A protein and the small-molecule ligand that binds it are described below.
Small molecule (SMILES): CC(=O)N[C@@H]1[C@@H](O)[C@H](O)[C@@H](CO)O[C@H]1O

Binding-site contacts:
Ligand atom C4 contacts residue ASN331 of chain 1.A at 4.0 Å.
Ligand atom C8 contacts residue PHE326 of chain 1.A at 4.2 Å (hydrophobic).
Ligand atom O7 contacts residue VAL355 of chain 1.A at 3.9 Å.
Ligand atom C2 contacts residue ASN331 of chain 1.A at 2.5 Å.
Ligand atom O5 contacts residue ASN331 of chain 1.A at 2.3 Å (h-bond).
Ligand atom O7 contacts residue ASN331 of chain 1.A at 4.5 Å.
Ligand atom N2 contacts residue ASN331 of chain 1.A at 3.1 Å (h-bond).
Ligand atom O3 contacts residue VAL355 of chain 1.A at 3.9 Å.
Ligand atom C5 contacts residue ASN331 of chain 1.A at 3.6 Å.
Ligand atom C6 contacts residue ASN331 of chain 1.A at 4.4 Å.
Ligand atom C8 contacts residue PHE330 of chain 1.A at 3.5 Å (hydrophobic).
Ligand atom O7 contacts residue ASP327 of chain 1.A at 4.2 Å.
Ligand atom C8 contacts residue LEU356 of chain 1.A at 4.5 Å (hydrophobic).
Ligand atom C7 contacts residue PHE330 of chain 1.A at 4.1 Å (hydrophobic).
Ligand atom C7 contacts residue ASN331 of chain 1.A at 4.2 Å.
Ligand atom N2 contacts residue PHE330 of chain 1.A at 4.0 Å.
Ligand atom C1 contacts residue ASN331 of chain 1.A at 1.5 Å.
Ligand atom C3 contacts residue ASN331 of chain 1.A at 3.9 Å.

Sequence of chain 1.A:
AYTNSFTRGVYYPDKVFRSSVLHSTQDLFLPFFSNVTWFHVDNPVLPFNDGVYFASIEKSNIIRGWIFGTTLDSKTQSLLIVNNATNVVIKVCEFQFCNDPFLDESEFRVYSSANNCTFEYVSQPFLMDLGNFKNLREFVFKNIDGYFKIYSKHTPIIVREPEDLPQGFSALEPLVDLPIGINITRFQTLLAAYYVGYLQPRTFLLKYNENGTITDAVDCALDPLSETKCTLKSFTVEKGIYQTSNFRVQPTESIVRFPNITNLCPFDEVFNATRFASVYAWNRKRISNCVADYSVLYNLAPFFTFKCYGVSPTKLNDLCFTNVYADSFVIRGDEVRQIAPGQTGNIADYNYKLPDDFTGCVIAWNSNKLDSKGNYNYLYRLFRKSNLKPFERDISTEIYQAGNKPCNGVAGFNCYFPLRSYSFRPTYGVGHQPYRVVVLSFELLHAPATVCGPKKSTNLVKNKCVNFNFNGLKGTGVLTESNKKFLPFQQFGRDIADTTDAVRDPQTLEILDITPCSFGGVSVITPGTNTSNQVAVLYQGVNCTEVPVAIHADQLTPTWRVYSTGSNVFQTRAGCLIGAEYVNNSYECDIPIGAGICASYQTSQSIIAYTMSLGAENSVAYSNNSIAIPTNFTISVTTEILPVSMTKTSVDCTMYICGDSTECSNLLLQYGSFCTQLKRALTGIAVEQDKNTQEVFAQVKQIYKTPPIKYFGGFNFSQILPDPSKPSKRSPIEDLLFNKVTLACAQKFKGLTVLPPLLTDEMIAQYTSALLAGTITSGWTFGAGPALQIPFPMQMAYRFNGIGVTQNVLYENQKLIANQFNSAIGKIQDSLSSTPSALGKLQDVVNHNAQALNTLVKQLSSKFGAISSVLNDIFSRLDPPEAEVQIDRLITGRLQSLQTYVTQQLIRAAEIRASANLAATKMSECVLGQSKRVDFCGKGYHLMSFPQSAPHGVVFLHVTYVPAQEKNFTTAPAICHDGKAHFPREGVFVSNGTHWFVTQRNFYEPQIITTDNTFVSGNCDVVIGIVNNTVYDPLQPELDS